Sequence of chain 27.E:
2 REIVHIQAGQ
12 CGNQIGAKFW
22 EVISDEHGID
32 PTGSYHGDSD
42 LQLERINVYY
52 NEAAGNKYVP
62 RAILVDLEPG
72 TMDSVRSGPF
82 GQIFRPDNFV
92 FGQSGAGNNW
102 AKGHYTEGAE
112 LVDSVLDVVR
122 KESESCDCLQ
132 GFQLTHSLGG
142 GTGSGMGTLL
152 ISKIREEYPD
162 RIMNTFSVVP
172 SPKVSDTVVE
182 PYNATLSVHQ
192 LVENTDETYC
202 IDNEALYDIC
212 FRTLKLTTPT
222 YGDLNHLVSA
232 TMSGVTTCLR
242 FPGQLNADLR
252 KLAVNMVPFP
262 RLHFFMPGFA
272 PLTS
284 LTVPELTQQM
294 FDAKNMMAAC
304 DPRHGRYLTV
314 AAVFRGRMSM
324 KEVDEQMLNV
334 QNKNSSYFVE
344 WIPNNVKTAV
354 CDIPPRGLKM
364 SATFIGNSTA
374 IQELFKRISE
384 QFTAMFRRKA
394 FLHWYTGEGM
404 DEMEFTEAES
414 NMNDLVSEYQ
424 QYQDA

This protein binds this small molecule.
Small molecule (SMILES): COc1cc2c(c(OC)c1OC)-c1ccc(OC)c(=O)cc1[C@@H](NC(=O)CS)CC2

Binding-site contacts:
Ligand atom C4 contacts residue VAL236 of chain 27.E at 3.8 Å (hydrophobic).
Ligand atom C3 contacts residue LEU253 of chain 27.E at 3.6 Å (hydrophobic).
Ligand atom C18 contacts residue MET257 of chain 27.E at 3.5 Å (hydrophobic).
Ligand atom C16 contacts residue LYS350 of chain 27.E at 3.4 Å.
Ligand atom O2 contacts residue CYS239 of chain 27.E at 3.1 Å (h-bond).
Ligand atom C19 contacts residue ASN256 of chain 27.E at 3.8 Å.
Ligand atom C20 contacts residue LEU253 of chain 27.E at 3.9 Å (hydrophobic).
Ligand atom O3 contacts residue ALA248 of chain 27.E at 3.2 Å.
Ligand atom S1 contacts residue SER178 of chain 27.D at 3.1 Å.
Ligand atom C5 contacts residue ALA248 of chain 27.E at 3.8 Å (hydrophobic).
Ligand atom C7 contacts residue ALA248 of chain 27.E at 3.3 Å (hydrophobic).
Ligand atom C5 contacts residue CYS239 of chain 27.E at 3.8 Å (hydrophobic).
Ligand atom C8 contacts residue LEU253 of chain 27.E at 3.7 Å (hydrophobic).
Ligand atom C2 contacts residue ALA314 of chain 27.E at 3.8 Å (hydrophobic).
Ligand atom O6 contacts residue ASN256 of chain 27.E at 3.6 Å.
Ligand atom S1 contacts residue THR179 of chain 27.D at 3.8 Å.
Ligand atom C18 contacts residue VAL313 of chain 27.E at 3.3 Å (hydrophobic).
Ligand atom C6 contacts residue LEU240 of chain 27.E at 3.7 Å (hydrophobic).
Ligand atom O1 contacts residue LEU253 of chain 27.E at 3.9 Å.
Ligand atom C7 contacts residue LEU253 of chain 27.E at 3.9 Å (hydrophobic).
Ligand atom C18 contacts residue VAL181 of chain 27.D at 3.8 Å (hydrophobic).
Ligand atom C3 contacts residue CYS239 of chain 27.E at 3.7 Å (hydrophobic).
Ligand atom O1 contacts residue ALA314 of chain 27.E at 3.3 Å.
Ligand atom C22 contacts residue LEU253 of chain 27.E at 3.4 Å (hydrophobic).
Ligand atom O3 contacts residue CYS239 of chain 27.E at 3.2 Å (h-bond).
Ligand atom C12 contacts residue LEU246 of chain 27.E at 3.8 Å (hydrophobic).
Ligand atom O5 contacts residue THR179 of chain 27.D at 3.9 Å.
Ligand atom O4 contacts residue LEU246 of chain 27.E at 3.8 Å.
Ligand atom O5 contacts residue VAL181 of chain 27.D at 3.8 Å.
Ligand atom C6 contacts residue VAL236 of chain 27.E at 3.8 Å (hydrophobic).
Ligand atom C6 contacts residue CYS239 of chain 27.E at 3.8 Å (hydrophobic).
Ligand atom C17 contacts residue LYS350 of chain 27.E at 3.9 Å.
Ligand atom C17 contacts residue ASN256 of chain 27.E at 3.8 Å.
Ligand atom O5 contacts residue ALA180 of chain 27.D at 3.7 Å.
Ligand atom C4 contacts residue ILE368 of chain 27.E at 3.3 Å (hydrophobic).
Ligand atom O5 contacts residue LYS350 of chain 27.E at 2.9 Å.
Ligand atom C1 contacts residue LEU253 of chain 27.E at 3.4 Å (hydrophobic).
Ligand atom C5 contacts residue LEU253 of chain 27.E at 3.8 Å (hydrophobic).
Ligand atom O6 contacts residue VAL181 of chain 27.D at 3.1 Å.
Ligand atom C9 contacts residue LEU253 of chain 27.E at 3.8 Å (hydrophobic).

Sequence of chain 27.D:
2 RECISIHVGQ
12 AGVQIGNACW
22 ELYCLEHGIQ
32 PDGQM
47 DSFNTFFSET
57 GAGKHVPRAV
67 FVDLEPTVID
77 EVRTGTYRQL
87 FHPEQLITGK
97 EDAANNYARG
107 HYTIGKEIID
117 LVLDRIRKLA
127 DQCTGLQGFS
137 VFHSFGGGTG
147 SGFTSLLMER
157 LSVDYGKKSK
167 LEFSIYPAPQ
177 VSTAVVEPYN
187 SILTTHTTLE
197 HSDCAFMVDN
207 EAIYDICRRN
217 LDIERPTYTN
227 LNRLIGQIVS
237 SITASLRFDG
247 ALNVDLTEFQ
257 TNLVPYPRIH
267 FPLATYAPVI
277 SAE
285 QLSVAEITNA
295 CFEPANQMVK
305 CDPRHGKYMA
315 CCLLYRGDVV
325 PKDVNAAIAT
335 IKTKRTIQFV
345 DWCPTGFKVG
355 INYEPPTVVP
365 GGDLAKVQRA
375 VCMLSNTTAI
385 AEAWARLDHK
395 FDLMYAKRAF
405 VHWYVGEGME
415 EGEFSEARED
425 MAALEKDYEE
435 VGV